Binding-site contacts:
Ligand atom C5 contacts residue GLN153 of chain 1.M at 3.9 Å.
Ligand atom C6 contacts residue GLU245 of chain 1.M at 2.9 Å.
Ligand atom C8 contacts residue ASN150 of chain 1.M at 4.3 Å.
Ligand atom N2 contacts residue ASN150 of chain 1.M at 3.1 Å (h-bond).
Ligand atom O6 contacts residue GLN153 of chain 1.M at 3.2 Å (h-bond).
Ligand atom O7 contacts residue ASN150 of chain 1.M at 2.9 Å (h-bond).
Ligand atom O5 contacts residue HIS246 of chain 1.M at 4.3 Å.
Ligand atom C6 contacts residue GLN153 of chain 1.M at 3.5 Å.
Ligand atom C1 contacts residue GLN153 of chain 1.M at 4.0 Å.
Ligand atom C7 contacts residue ASN150 of chain 1.M at 3.5 Å.
Ligand atom C5 contacts residue GLU245 of chain 1.M at 4.0 Å.
Ligand atom O5 contacts residue ASN150 of chain 1.M at 2.2 Å (h-bond).
Ligand atom C1 contacts residue GLU245 of chain 1.M at 4.2 Å.
Ligand atom C1 contacts residue ASN150 of chain 1.M at 1.4 Å.
Ligand atom C3 contacts residue ASN150 of chain 1.M at 3.8 Å.
Ligand atom O4 contacts residue GLU245 of chain 1.M at 3.3 Å (salt-bridge).
Ligand atom C5 contacts residue ASN150 of chain 1.M at 3.6 Å.
Ligand atom O5 contacts residue GLU245 of chain 1.M at 4.2 Å.
Ligand atom C2 contacts residue GLU245 of chain 1.M at 3.9 Å.
Ligand atom O5 contacts residue GLN153 of chain 1.M at 3.6 Å.
Ligand atom O6 contacts residue GLU245 of chain 1.M at 3.4 Å (salt-bridge).
Ligand atom C4 contacts residue GLU245 of chain 1.M at 3.9 Å.
Ligand atom C6 contacts residue HIS246 of chain 1.M at 4.2 Å.
Ligand atom C2 contacts residue ASN150 of chain 1.M at 2.5 Å.
Ligand atom C4 contacts residue ASN150 of chain 1.M at 4.1 Å.
Ligand atom O6 contacts residue ASN244 of chain 1.M at 3.8 Å.
Ligand atom C6 contacts residue ASN244 of chain 1.M at 4.3 Å.
Ligand atom C4 contacts residue HIS246 of chain 1.M at 4.4 Å.

Sequence of chain 1.M:
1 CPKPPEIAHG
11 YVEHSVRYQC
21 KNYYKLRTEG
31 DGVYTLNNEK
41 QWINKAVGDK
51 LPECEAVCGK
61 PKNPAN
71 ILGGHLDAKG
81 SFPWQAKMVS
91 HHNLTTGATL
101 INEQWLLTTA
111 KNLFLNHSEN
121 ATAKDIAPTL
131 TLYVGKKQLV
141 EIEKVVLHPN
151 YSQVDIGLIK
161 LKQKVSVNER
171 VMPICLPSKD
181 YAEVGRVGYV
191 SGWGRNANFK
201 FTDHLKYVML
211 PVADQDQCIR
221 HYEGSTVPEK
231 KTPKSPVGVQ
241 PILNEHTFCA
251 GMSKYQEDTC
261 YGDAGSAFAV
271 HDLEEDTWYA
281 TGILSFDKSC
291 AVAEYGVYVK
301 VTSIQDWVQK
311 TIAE

This small molecule binds to this protein.
Small molecule (SMILES): CC(=O)N[C@H]1[C@H](O[C@H]2[C@H](O)[C@@H](NC(C)=O)CO[C@@H]2CO)O[C@H](CO)[C@@H](O)[C@@H]1O